Binding-site contacts:
Ligand atom C6 contacts residue ASN58 of chain 1.E at 4.3 Å.
Ligand atom O6 contacts residue ASN58 of chain 1.E at 4.1 Å.
Ligand atom C5 contacts residue ASN58 of chain 1.E at 3.3 Å.
Ligand atom O7 contacts residue ASN58 of chain 1.E at 4.4 Å.
Ligand atom C2 contacts residue ASN58 of chain 1.E at 2.8 Å.
Ligand atom C1 contacts residue ASN58 of chain 1.E at 1.5 Å.
Ligand atom O5 contacts residue ASN58 of chain 1.E at 2.3 Å (h-bond).
Ligand atom C7 contacts residue ASN58 of chain 1.E at 3.8 Å.
Ligand atom C4 contacts residue ASN58 of chain 1.E at 4.3 Å.
Ligand atom N2 contacts residue ASN58 of chain 1.E at 3.2 Å (h-bond).
Ligand atom O6 contacts residue GLU57 of chain 1.E at 3.8 Å.
Ligand atom C3 contacts residue ASN58 of chain 1.E at 4.0 Å.

This protein binds this small molecule.
Small molecule (SMILES): CC(=O)N[C@H]1[C@H](O[C@H]2[C@H](O)[C@@H](NC(C)=O)CO[C@@H]2CO)O[C@H](CO)[C@@H](O[C@@H]2O[C@H](CO)[C@@H](O)[C@H](O)[C@@H]2O)[C@@H]1O

Sequence of chain 1.E:
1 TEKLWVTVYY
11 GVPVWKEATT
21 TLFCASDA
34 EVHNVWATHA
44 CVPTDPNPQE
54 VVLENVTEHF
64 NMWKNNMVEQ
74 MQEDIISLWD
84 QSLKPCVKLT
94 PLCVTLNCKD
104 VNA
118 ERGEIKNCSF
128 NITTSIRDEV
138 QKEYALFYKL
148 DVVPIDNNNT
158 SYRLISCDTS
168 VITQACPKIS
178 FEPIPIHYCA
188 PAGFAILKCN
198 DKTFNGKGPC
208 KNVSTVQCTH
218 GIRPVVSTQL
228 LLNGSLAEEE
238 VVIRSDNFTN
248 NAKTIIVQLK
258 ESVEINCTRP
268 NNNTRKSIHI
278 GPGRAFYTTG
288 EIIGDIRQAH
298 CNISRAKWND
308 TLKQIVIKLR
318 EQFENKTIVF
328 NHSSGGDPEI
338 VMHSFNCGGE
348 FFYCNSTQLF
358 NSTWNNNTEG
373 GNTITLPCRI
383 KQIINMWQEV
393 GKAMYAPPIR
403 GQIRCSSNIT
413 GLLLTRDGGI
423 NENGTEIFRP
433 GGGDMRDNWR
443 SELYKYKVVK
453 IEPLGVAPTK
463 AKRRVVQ